Sequence of chain 1.C:
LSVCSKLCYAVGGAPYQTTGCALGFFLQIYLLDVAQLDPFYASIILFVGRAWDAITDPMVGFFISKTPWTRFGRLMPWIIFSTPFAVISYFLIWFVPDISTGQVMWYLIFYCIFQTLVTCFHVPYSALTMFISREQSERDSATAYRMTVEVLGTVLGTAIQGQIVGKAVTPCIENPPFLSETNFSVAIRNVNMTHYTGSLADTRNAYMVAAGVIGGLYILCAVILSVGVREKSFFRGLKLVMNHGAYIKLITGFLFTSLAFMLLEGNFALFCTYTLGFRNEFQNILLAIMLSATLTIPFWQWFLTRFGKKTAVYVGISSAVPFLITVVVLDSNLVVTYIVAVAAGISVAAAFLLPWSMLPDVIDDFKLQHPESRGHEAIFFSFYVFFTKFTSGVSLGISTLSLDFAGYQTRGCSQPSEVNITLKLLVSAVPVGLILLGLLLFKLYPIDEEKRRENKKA

Binding-site contacts:
Ligand atom C5 contacts residue ASN218 of chain 1.C at 3.7 Å.
Ligand atom C8 contacts residue ASN218 of chain 1.C at 4.4 Å.
Ligand atom C8 contacts residue SER220 of chain 1.C at 3.6 Å.
Ligand atom C7 contacts residue ASN218 of chain 1.C at 3.7 Å.
Ligand atom N2 contacts residue GLU216 of chain 1.C at 4.0 Å.
Ligand atom C1 contacts residue SER220 of chain 1.C at 4.5 Å.
Ligand atom O7 contacts residue VAL221 of chain 1.C at 3.5 Å.
Ligand atom N2 contacts residue ASN218 of chain 1.C at 2.9 Å (h-bond).
Ligand atom C7 contacts residue GLU216 of chain 1.C at 4.3 Å.
Ligand atom C2 contacts residue ASN218 of chain 1.C at 2.6 Å.
Ligand atom C8 contacts residue VAL221 of chain 1.C at 3.8 Å (hydrophobic).
Ligand atom O7 contacts residue ASN218 of chain 1.C at 4.3 Å.
Ligand atom O5 contacts residue ASN218 of chain 1.C at 2.5 Å (h-bond).
Ligand atom C3 contacts residue ASN218 of chain 1.C at 3.8 Å.
Ligand atom O5 contacts residue SER220 of chain 1.C at 4.4 Å.
Ligand atom O7 contacts residue GLU216 of chain 1.C at 3.8 Å.
Ligand atom C7 contacts residue TYR57 of chain 1.A at 4.4 Å (hydrophobic).
Ligand atom C7 contacts residue VAL221 of chain 1.C at 3.8 Å (hydrophobic).
Ligand atom C1 contacts residue ASN218 of chain 1.C at 1.5 Å.
Ligand atom O7 contacts residue TYR57 of chain 1.A at 3.2 Å (h-bond).
Ligand atom C4 contacts residue ASN218 of chain 1.C at 4.3 Å.
Ligand atom C8 contacts residue ARG224 of chain 1.C at 3.7 Å.

This small molecule binds to this protein.
Small molecule (SMILES): CC(=O)N[C@@H]1[C@@H](O)[C@H](O)[C@@H](CO)O[C@H]1O

Sequence of chain 1.A:
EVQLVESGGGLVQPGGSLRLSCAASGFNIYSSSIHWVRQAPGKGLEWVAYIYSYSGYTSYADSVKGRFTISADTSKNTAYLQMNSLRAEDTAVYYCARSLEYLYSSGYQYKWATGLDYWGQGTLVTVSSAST